The small molecule below binds the protein below.
Small molecule (SMILES): CC(=O)N[C@H]1[C@H]([C@H](O)[C@H](O)CO)O[C@@](O[C@H]2[C@@H](O)[C@@H](CO)O[C@@H](O[C@H]3[C@H](O)[C@@H](O)[C@@H](O)O[C@@H]3CO)[C@@H]2O)(C(=O)O)C[C@@H]1O

Binding-site contacts:
Ligand atom C11 contacts residue GLN132 of chain 4.A at 4.3 Å.
Ligand atom C11 contacts residue ALA118 of chain 4.A at 3.9 Å (hydrophobic).
Ligand atom C1 contacts residue ARG129 of chain 4.A at 4.0 Å.
Ligand atom O10 contacts residue GLN65 of chain 5.A at 4.0 Å.
Ligand atom C6 contacts residue ALA118 of chain 4.A at 3.4 Å (hydrophobic).
Ligand atom O1A contacts residue ARG129 of chain 4.A at 3.3 Å (salt-bridge).
Ligand atom C7 contacts residue ALA118 of chain 4.A at 3.6 Å (hydrophobic).
Ligand atom C10 contacts residue GLN65 of chain 5.A at 4.5 Å.
Ligand atom C4 contacts residue ALA118 of chain 4.A at 4.0 Å (hydrophobic).
Ligand atom C5 contacts residue ALA118 of chain 4.A at 3.6 Å (hydrophobic).
Ligand atom O8 contacts residue GLN120 of chain 4.A at 2.8 Å (h-bond).
Ligand atom C9 contacts residue TRP119 of chain 4.A at 4.3 Å (hydrophobic).
Ligand atom N5 contacts residue ALA118 of chain 4.A at 2.8 Å (h-bond).
Ligand atom O10 contacts residue ALA64 of chain 5.A at 3.8 Å.
Ligand atom O9 contacts residue GLN120 of chain 4.A at 3.5 Å (h-bond).
Ligand atom C10 contacts residue ALA64 of chain 5.A at 4.5 Å (hydrophobic).
Ligand atom O8 contacts residue TRP119 of chain 4.A at 3.8 Å.
Ligand atom C8 contacts residue GLN120 of chain 4.A at 4.1 Å.
Ligand atom C11 contacts residue GLN65 of chain 5.A at 3.7 Å.
Ligand atom C8 contacts residue ALA118 of chain 4.A at 4.3 Å (hydrophobic).
Ligand atom C10 contacts residue ALA118 of chain 4.A at 3.8 Å (hydrophobic).
Ligand atom O1B contacts residue ARG129 of chain 4.A at 3.9 Å.
Ligand atom O9 contacts residue THR42 of chain 5.A at 4.0 Å.
Ligand atom C11 contacts residue TRP119 of chain 4.A at 4.4 Å (hydrophobic).
Ligand atom O1A contacts residue ALA118 of chain 4.A at 4.5 Å.
Ligand atom O8 contacts residue ALA118 of chain 4.A at 3.8 Å.

Sequence of chain 4.A:
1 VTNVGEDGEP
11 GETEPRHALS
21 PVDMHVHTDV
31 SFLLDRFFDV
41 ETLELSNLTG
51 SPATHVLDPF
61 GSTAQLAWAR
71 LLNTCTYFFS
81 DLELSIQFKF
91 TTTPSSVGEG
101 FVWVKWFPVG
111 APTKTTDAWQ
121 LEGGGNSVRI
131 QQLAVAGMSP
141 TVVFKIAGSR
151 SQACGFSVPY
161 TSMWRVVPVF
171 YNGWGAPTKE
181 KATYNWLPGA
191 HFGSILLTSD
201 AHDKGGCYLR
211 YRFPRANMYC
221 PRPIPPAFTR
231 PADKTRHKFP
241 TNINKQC

Sequence of chain 5.A:
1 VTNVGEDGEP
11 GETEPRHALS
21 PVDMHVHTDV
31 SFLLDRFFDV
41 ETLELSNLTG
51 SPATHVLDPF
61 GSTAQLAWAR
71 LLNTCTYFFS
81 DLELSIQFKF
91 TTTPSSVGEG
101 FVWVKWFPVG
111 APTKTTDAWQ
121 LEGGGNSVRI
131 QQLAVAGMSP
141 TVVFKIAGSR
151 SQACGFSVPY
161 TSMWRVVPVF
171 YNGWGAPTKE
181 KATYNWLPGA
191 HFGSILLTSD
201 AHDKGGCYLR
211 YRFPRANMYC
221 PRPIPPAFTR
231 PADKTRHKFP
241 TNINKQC